Sequence of chain 1.D:
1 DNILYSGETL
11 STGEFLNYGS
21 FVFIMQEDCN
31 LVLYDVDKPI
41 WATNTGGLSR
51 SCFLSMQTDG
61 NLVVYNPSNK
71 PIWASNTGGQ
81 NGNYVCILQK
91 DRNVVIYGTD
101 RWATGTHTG

Binding-site contacts:
Ligand atom C2 contacts residue GLN26 of chain 1.D at 4.2 Å.
Ligand atom O6 contacts residue ASN30 of chain 1.D at 4.1 Å.
Ligand atom C2 contacts residue ASN30 of chain 1.D at 3.9 Å.
Ligand atom C3 contacts residue ASP28 of chain 1.D at 4.3 Å.
Ligand atom O6 contacts residue PRO39 of chain 1.D at 4.4 Å.
Ligand atom O2 contacts residue ASP28 of chain 1.D at 2.5 Å (salt-bridge).
Ligand atom O5 contacts residue ASN30 of chain 1.D at 3.0 Å (h-bond).
Ligand atom O4 contacts residue ASP37 of chain 1.C at 4.3 Å.
Ligand atom C5 contacts residue ASN30 of chain 1.D at 3.9 Å.
Ligand atom O6 contacts residue ASN44 of chain 1.D at 4.3 Å.
Ligand atom O2 contacts residue ASN30 of chain 1.D at 3.1 Å (h-bond).
Ligand atom O3 contacts residue TYR34 of chain 1.D at 3.4 Å (h-bond).
Ligand atom O3 contacts residue GLN26 of chain 1.D at 2.9 Å (h-bond).
Ligand atom O6 contacts residue ALA42 of chain 1.D at 4.1 Å.
Ligand atom O4 contacts residue TYR34 of chain 1.D at 2.7 Å (h-bond).
Ligand atom O4 contacts residue PRO39 of chain 1.D at 4.2 Å.
Ligand atom C4 contacts residue TYR34 of chain 1.D at 3.4 Å (hydrophobic).
Ligand atom C1 contacts residue ASP28 of chain 1.D at 4.5 Å.
Ligand atom C6 contacts residue PRO39 of chain 1.D at 3.8 Å (hydrophobic).
Ligand atom O3 contacts residue ASP28 of chain 1.D at 3.9 Å.
Ligand atom C4 contacts residue GLN26 of chain 1.D at 4.4 Å.
Ligand atom O2 contacts residue GLN26 of chain 1.D at 3.2 Å (h-bond).
Ligand atom C4 contacts residue ASN30 of chain 1.D at 4.1 Å.
Ligand atom C2 contacts residue ASP28 of chain 1.D at 3.4 Å.
Ligand atom C3 contacts residue TYR34 of chain 1.D at 4.0 Å (hydrophobic).
Ligand atom C4 contacts residue VAL32 of chain 1.D at 4.2 Å (hydrophobic).
Ligand atom C6 contacts residue VAL32 of chain 1.D at 4.5 Å (hydrophobic).
Ligand atom C1 contacts residue ASN30 of chain 1.D at 3.6 Å.
Ligand atom C6 contacts residue ASN30 of chain 1.D at 4.1 Å.
Ligand atom C3 contacts residue GLN26 of chain 1.D at 4.0 Å.

Sequence of chain 1.C:
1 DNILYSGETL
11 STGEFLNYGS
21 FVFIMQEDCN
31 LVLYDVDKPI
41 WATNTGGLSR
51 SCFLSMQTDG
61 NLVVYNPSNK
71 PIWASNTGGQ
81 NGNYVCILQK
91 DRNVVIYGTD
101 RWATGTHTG

This protein binds this small molecule.
Small molecule (SMILES): CO[C@H]1O[C@H](CO)[C@@H](O)[C@H](O)[C@@H]1O